A small-molecule ligand and the protein it binds are described below.
Small molecule (SMILES): C=CC(C)(C)c1cc2cc3c(cc2oc1=O)O[C@H](C(C)(C)O)C3

Binding-site contacts:
Ligand atom C17 contacts residue TYR339 of chain 1.C at 4.4 Å (hydrophobic).
Ligand atom O14 contacts residue ASN335 of chain 1.C at 4.2 Å.
Ligand atom C16 contacts residue CYS166 of chain 1.C at 4.0 Å (hydrophobic).
Ligand atom C19 contacts residue ASN335 of chain 1.C at 3.5 Å.
Ligand atom C18 contacts residue CYS166 of chain 1.C at 2.7 Å (hydrophobic).
Ligand atom C20 contacts residue ARG249 of chain 1.C at 4.4 Å.
Ligand atom C9 contacts residue CYS166 of chain 1.C at 4.2 Å (hydrophobic).
Ligand atom O14 contacts residue CYS166 of chain 1.C at 2.8 Å.
Ligand atom O7 contacts residue THR167 of chain 1.C at 4.3 Å.
Ligand atom C8 contacts residue CYS166 of chain 1.C at 4.0 Å (hydrophobic).
Ligand atom C18 contacts residue ASN335 of chain 1.C at 3.4 Å.
Ligand atom C6 contacts residue HIS194 of chain 1.C at 4.3 Å.
Ligand atom O14 contacts residue HIS194 of chain 1.C at 3.3 Å (h-bond).
Ligand atom C17 contacts residue SER165 of chain 1.C at 3.8 Å.
Ligand atom O7 contacts residue HIS194 of chain 1.C at 3.2 Å (h-bond).
Ligand atom C8 contacts residue THR167 of chain 1.C at 4.4 Å.
Ligand atom C19 contacts residue HIS194 of chain 1.C at 4.0 Å.
Ligand atom C22 contacts residue ASP210 of chain 1.C at 3.7 Å.
Ligand atom C15 contacts residue CYS166 of chain 1.C at 3.1 Å (hydrophobic).
Ligand atom C22 contacts residue ARG249 of chain 1.C at 3.3 Å.
Ligand atom C19 contacts residue THR197 of chain 1.C at 4.5 Å.
Ligand atom C12 contacts residue ARG249 of chain 1.C at 4.5 Å.
Ligand atom C17 contacts residue CYS166 of chain 1.C at 2.9 Å (hydrophobic).
Ligand atom C16 contacts residue ILE13 of chain 1.C at 4.3 Å (hydrophobic).
Ligand atom C8 contacts residue HIS194 of chain 1.C at 3.4 Å.
Ligand atom C12 contacts residue THR199 of chain 1.C at 4.2 Å.
Ligand atom C13 contacts residue THR199 of chain 1.C at 3.9 Å.
Ligand atom O14 contacts residue THR167 of chain 1.C at 3.7 Å.
Ligand atom C19 contacts residue CYS166 of chain 1.C at 3.6 Å (hydrophobic).

Sequence of chain 1.C:
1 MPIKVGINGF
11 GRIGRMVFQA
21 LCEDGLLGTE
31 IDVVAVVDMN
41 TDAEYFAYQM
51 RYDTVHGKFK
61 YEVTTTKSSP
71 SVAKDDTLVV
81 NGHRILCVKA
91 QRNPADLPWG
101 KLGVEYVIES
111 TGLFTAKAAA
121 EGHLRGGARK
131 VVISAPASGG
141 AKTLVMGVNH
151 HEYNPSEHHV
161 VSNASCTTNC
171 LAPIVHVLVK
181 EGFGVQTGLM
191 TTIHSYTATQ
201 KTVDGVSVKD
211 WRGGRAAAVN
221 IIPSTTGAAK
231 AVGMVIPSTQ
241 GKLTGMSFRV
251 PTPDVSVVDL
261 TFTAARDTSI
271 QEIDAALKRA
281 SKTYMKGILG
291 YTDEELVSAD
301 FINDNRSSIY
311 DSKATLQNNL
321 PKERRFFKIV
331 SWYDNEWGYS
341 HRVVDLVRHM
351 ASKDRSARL